This small molecule binds to this protein.
Small molecule (SMILES): CC(=O)N[C@H]1[C@H](O[C@H]2[C@H](O)[C@@H](NC(C)=O)CO[C@@H]2CO)O[C@H](CO)[C@@H](O[C@@H]2O[C@H](CO)[C@@H](O)[C@H](O[C@H]3O[C@H](CO)[C@@H](O)[C@H](O)[C@@H]3O)[C@@H]2O)[C@@H]1O

Sequence of chain 2.A:
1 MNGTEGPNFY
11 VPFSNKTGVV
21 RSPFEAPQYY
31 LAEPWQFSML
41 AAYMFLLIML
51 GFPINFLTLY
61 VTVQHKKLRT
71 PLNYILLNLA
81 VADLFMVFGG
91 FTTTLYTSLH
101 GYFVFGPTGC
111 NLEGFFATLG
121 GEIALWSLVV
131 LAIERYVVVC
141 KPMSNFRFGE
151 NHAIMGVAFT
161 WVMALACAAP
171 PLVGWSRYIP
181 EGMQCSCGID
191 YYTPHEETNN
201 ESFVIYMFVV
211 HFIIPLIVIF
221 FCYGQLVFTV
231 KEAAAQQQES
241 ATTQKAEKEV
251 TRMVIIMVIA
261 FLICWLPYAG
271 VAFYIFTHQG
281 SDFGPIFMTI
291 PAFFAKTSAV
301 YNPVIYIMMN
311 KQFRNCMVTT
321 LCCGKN

Binding-site contacts:
Ligand atom C5 contacts residue GLY18 of chain 2.A at 3.5 Å.
Ligand atom O7 contacts residue GLY18 of chain 2.A at 4.2 Å.
Ligand atom O7 contacts residue THR4 of chain 2.A at 3.9 Å.
Ligand atom C3 contacts residue VAL20 of chain 2.A at 3.9 Å (hydrophobic).
Ligand atom C7 contacts residue ARG21 of chain 2.A at 3.9 Å.
Ligand atom O5 contacts residue GLY18 of chain 2.A at 3.8 Å.
Ligand atom C8 contacts residue VAL20 of chain 2.A at 3.8 Å (hydrophobic).
Ligand atom O7 contacts residue GLU5 of chain 2.A at 4.2 Å.
Ligand atom C7 contacts residue THR4 of chain 2.A at 3.8 Å.
Ligand atom O7 contacts residue ARG21 of chain 2.A at 3.0 Å (salt-bridge).
Ligand atom N2 contacts residue VAL20 of chain 2.A at 2.8 Å (h-bond).
Ligand atom C2 contacts residue VAL20 of chain 2.A at 3.5 Å (hydrophobic).
Ligand atom C8 contacts residue PHE9 of chain 2.A at 3.9 Å (hydrophobic).
Ligand atom C8 contacts residue SER22 of chain 2.A at 4.3 Å.
Ligand atom N2 contacts residue ASN15 of chain 2.A at 3.0 Å (h-bond).
Ligand atom C7 contacts residue GLY18 of chain 2.A at 4.2 Å.
Ligand atom C6 contacts residue GLY18 of chain 2.A at 4.0 Å.
Ligand atom O7 contacts residue ASN15 of chain 2.A at 4.0 Å.
Ligand atom C4 contacts residue ASN15 of chain 2.A at 4.2 Å.
Ligand atom C8 contacts residue ARG21 of chain 2.A at 4.1 Å.
Ligand atom C3 contacts residue ASN15 of chain 2.A at 3.8 Å.
Ligand atom C1 contacts residue ASN15 of chain 2.A at 1.4 Å.
Ligand atom C5 contacts residue ASN15 of chain 2.A at 3.6 Å.
Ligand atom N2 contacts residue THR4 of chain 2.A at 4.4 Å.
Ligand atom C7 contacts residue VAL20 of chain 2.A at 3.7 Å (hydrophobic).
Ligand atom C2 contacts residue ASN15 of chain 2.A at 2.5 Å.
Ligand atom O5 contacts residue ASN15 of chain 2.A at 2.3 Å (h-bond).
Ligand atom C1 contacts residue GLY18 of chain 2.A at 4.2 Å.
Ligand atom O4 contacts residue ARG21 of chain 2.A at 4.4 Å.
Ligand atom C7 contacts residue ASN15 of chain 2.A at 3.7 Å.
Ligand atom C1 contacts residue VAL20 of chain 2.A at 3.4 Å (hydrophobic).
Ligand atom C8 contacts residue THR4 of chain 2.A at 3.8 Å.
Ligand atom C8 contacts residue GLY18 of chain 2.A at 3.9 Å.